Binding-site contacts:
Ligand atom O6 contacts residue LEU197 of chain 1.B at 3.4 Å.
Ligand atom S11 contacts residue LEU197 of chain 1.B at 3.8 Å.
Ligand atom C9 contacts residue THR199 of chain 1.B at 3.4 Å.
Ligand atom C10 contacts residue LEU197 of chain 1.B at 3.9 Å (hydrophobic).
Ligand atom C21 contacts residue VAL128 of chain 1.B at 3.8 Å (hydrophobic).
Ligand atom S11 contacts residue GLN90 of chain 1.B at 4.1 Å.
Ligand atom O5 contacts residue TRP208 of chain 1.B at 3.9 Å.
Ligand atom C10 contacts residue GOL1 of chain 1.S at 3.4 Å.
Ligand atom O5 contacts residue HIS92 of chain 1.B at 3.4 Å.
Ligand atom O6 contacts residue TRP208 of chain 1.B at 3.5 Å.
Ligand atom O6 contacts residue THR198 of chain 1.B at 3.1 Å (h-bond).
Ligand atom C9 contacts residue LEU197 of chain 1.B at 4.0 Å (hydrophobic).
Ligand atom N14 contacts residue VAL128 of chain 1.B at 4.0 Å.
Ligand atom N13 contacts residue GLN90 of chain 1.B at 3.8 Å.
Ligand atom C8 contacts residue LEU197 of chain 1.B at 3.9 Å (hydrophobic).
Ligand atom O5 contacts residue HIS117 of chain 1.B at 3.7 Å.
Ligand atom C8 contacts residue THR199 of chain 1.B at 3.3 Å.
Ligand atom N1 contacts residue GLU104 of chain 1.B at 3.9 Å.
Ligand atom N1 contacts residue HIS94 of chain 1.B at 3.5 Å (h-bond).
Ligand atom S2 contacts residue ZN1 of chain 1.R at 3.0 Å.
Ligand atom N1 contacts residue HIS117 of chain 1.B at 3.6 Å.
Ligand atom S2 contacts residue HIS92 of chain 1.B at 3.8 Å.
Ligand atom C19 contacts residue LEU132 of chain 1.B at 3.5 Å (hydrophobic).
Ligand atom S2 contacts residue THR198 of chain 1.B at 3.9 Å.
Ligand atom O5 contacts residue ZN1 of chain 1.R at 3.0 Å.
Ligand atom O5 contacts residue VAL140 of chain 1.B at 4.0 Å.
Ligand atom C12 contacts residue GOL1 of chain 1.S at 3.8 Å.
Ligand atom N1 contacts residue ZN1 of chain 1.R at 2.0 Å.
Ligand atom C18 contacts residue LEU132 of chain 1.B at 3.9 Å (hydrophobic).
Ligand atom C16 contacts residue LEU197 of chain 1.B at 4.0 Å (hydrophobic).
Ligand atom C9 contacts residue GOL1 of chain 1.S at 3.9 Å.
Ligand atom S11 contacts residue GOL1 of chain 1.S at 3.8 Å.
Ligand atom N1 contacts residue THR198 of chain 1.B at 2.7 Å (h-bond).
Ligand atom C20 contacts residue LEU132 of chain 1.B at 3.8 Å (hydrophobic).
Ligand atom O5 contacts residue VAL119 of chain 1.B at 3.8 Å.
Ligand atom N1 contacts residue HIS92 of chain 1.B at 3.4 Å (h-bond).
Ligand atom C7 contacts residue LEU197 of chain 1.B at 3.9 Å (hydrophobic).
Ligand atom N13 contacts residue GOL1 of chain 1.S at 4.0 Å.
Ligand atom C22 contacts residue VAL128 of chain 1.B at 3.4 Å (hydrophobic).
Ligand atom S11 contacts residue VAL119 of chain 1.B at 3.9 Å.

Sequence of chain 1.B:
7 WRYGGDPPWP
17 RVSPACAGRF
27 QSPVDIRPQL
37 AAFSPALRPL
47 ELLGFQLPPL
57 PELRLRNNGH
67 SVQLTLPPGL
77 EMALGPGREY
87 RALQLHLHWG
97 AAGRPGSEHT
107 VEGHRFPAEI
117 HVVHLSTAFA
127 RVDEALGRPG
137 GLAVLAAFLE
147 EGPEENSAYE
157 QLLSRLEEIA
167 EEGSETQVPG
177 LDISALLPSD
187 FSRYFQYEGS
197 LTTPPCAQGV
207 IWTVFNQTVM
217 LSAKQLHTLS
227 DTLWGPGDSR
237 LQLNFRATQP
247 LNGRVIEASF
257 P

The protein below binds the small molecule below.
Small molecule (SMILES): COc1ccc(-n2cc(-c3ccc(S(N)(=O)=O)s3)nn2)cc1